This small molecule binds to this protein.
Small molecule (SMILES): C[C@H](NC(=O)[C@H](CC(N)=O)NC(=O)[C@@H]1CCCN1C(=O)[C@@H](N)CC(N)=O)C(=O)N[C@@H](CC(N)=O)C(=O)N1CCC[C@H]1C(=O)N[C@@H](CC(N)=O)C(=O)N[C@@H](C)C=O

Sequence of chain 1.B:
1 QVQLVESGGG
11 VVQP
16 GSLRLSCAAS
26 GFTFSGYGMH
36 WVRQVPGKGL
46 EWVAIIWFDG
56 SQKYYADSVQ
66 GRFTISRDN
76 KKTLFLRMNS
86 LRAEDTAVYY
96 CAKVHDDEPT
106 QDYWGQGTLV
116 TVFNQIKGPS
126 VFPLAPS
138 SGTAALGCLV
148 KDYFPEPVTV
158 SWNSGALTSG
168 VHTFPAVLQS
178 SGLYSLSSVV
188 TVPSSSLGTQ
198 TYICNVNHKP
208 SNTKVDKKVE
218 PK

Sequence of chain 1.C:
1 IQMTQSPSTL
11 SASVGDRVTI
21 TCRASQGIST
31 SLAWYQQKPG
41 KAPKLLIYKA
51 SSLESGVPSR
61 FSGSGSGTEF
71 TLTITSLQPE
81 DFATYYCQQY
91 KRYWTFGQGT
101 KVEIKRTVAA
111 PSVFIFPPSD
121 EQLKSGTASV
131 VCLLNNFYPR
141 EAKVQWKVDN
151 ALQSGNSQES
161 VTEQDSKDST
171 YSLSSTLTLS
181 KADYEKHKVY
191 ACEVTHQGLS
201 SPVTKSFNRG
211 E

Binding-site contacts:
Ligand atom OD1 contacts residue TRP94 of chain 1.C at 3.1 Å.
Ligand atom CG contacts residue TYR32 of chain 1.B at 3.9 Å (hydrophobic).
Ligand atom ND2 contacts residue TYR93 of chain 1.C at 2.9 Å (h-bond).
Ligand atom ND2 contacts residue TYR90 of chain 1.C at 2.8 Å (h-bond).
Ligand atom CB contacts residue GLY31 of chain 1.B at 3.7 Å.
Ligand atom CA contacts residue TYR59 of chain 1.B at 3.8 Å (hydrophobic).
Ligand atom CG contacts residue TYR93 of chain 1.C at 3.4 Å (hydrophobic).
Ligand atom O contacts residue PHE53 of chain 1.B at 3.1 Å.
Ligand atom CG contacts residue LYS91 of chain 1.C at 3.6 Å.
Ligand atom N contacts residue TYR59 of chain 1.B at 3.5 Å (h-bond).
Ligand atom ND2 contacts residue VAL99 of chain 1.B at 3.5 Å.
Ligand atom CB contacts residue TYR59 of chain 1.B at 3.8 Å (hydrophobic).
Ligand atom OD1 contacts residue TYR32 of chain 1.B at 3.3 Å.
Ligand atom CG contacts residue VAL99 of chain 1.B at 3.9 Å (hydrophobic).
Ligand atom O contacts residue PHE53 of chain 1.B at 3.0 Å (h-bond).
Ligand atom N contacts residue GLY31 of chain 1.B at 2.9 Å (h-bond).
Ligand atom ND2 contacts residue LYS91 of chain 1.C at 2.9 Å (salt-bridge).
Ligand atom CB contacts residue GLY31 of chain 1.B at 3.6 Å.
Ligand atom O contacts residue TRP52 of chain 1.B at 3.4 Å (h-bond).
Ligand atom O contacts residue TRP52 of chain 1.B at 3.4 Å.
Ligand atom CG contacts residue TYR93 of chain 1.C at 3.8 Å (hydrophobic).
Ligand atom CG contacts residue TYR59 of chain 1.B at 3.8 Å (hydrophobic).
Ligand atom O contacts residue PRO104 of chain 1.B at 3.5 Å.
Ligand atom OD1 contacts residue VAL99 of chain 1.B at 3.6 Å.
Ligand atom C contacts residue GLY31 of chain 1.B at 3.5 Å.
Ligand atom CG contacts residue TYR90 of chain 1.C at 3.8 Å (hydrophobic).
Ligand atom C contacts residue PHE53 of chain 1.B at 3.6 Å (hydrophobic).
Ligand atom C contacts residue PHE53 of chain 1.B at 3.8 Å (hydrophobic).
Ligand atom CB contacts residue LYS91 of chain 1.C at 3.6 Å.
Ligand atom CA contacts residue TRP52 of chain 1.B at 3.4 Å (hydrophobic).
Ligand atom O contacts residue TRP94 of chain 1.C at 3.7 Å.
Ligand atom CB contacts residue TRP52 of chain 1.B at 3.4 Å (hydrophobic).
Ligand atom ND2 contacts residue HIS100 of chain 1.B at 2.6 Å (h-bond).
Ligand atom OD1 contacts residue TYR93 of chain 1.C at 3.4 Å (h-bond).
Ligand atom ND2 contacts residue ARG92 of chain 1.C at 3.3 Å (salt-bridge).
Ligand atom O contacts residue GLY33 of chain 1.B at 3.3 Å (h-bond).
Ligand atom OD1 contacts residue GLY33 of chain 1.B at 2.9 Å (h-bond).
Ligand atom O contacts residue TRP52 of chain 1.B at 3.4 Å.
Ligand atom CA contacts residue GLY31 of chain 1.B at 3.4 Å.
Ligand atom CA contacts residue GLY31 of chain 1.B at 3.7 Å.